The small molecule below binds the protein below.
Small molecule (SMILES): CC(=O)N[C@H]1[C@H]([C@H](O)[C@H](O)CO)O[C@@](O)(C(=O)O)C[C@@H]1O

Sequence of chain 1.A:
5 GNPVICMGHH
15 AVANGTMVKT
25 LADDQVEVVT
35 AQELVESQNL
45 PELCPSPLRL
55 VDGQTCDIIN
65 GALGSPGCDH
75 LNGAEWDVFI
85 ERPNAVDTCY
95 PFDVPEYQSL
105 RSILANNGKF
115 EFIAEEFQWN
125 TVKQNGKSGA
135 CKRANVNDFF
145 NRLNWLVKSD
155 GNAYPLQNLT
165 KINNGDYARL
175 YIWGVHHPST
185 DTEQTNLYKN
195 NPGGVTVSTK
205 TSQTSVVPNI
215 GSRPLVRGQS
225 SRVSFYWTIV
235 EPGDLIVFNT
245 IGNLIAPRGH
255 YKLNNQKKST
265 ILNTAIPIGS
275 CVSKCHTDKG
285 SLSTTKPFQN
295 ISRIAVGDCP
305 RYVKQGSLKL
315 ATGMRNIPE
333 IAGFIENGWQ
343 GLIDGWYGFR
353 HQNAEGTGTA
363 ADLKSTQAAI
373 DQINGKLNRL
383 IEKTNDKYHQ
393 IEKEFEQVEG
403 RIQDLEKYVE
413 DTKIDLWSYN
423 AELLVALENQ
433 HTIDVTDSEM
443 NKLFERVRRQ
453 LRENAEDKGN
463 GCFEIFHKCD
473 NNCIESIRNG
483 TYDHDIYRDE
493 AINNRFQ

Binding-site contacts:
Ligand atom C8 contacts residue GLN223 of chain 1.A at 3.8 Å.
Ligand atom O9 contacts residue TYR94 of chain 1.A at 2.9 Å (h-bond).
Ligand atom C9 contacts residue LEU191 of chain 1.A at 3.8 Å (hydrophobic).
Ligand atom N5 contacts residue TRP149 of chain 1.A at 4.2 Å.
Ligand atom O8 contacts residue GLN223 of chain 1.A at 3.0 Å (h-bond).
Ligand atom C4 contacts residue LYS131 of chain 1.A at 3.1 Å.
Ligand atom C1 contacts residue GLN223 of chain 1.A at 3.8 Å.
Ligand atom C1 contacts residue SER132 of chain 1.A at 3.6 Å.
Ligand atom O1B contacts residue GLY133 of chain 1.A at 3.6 Å (h-bond).
Ligand atom C1 contacts residue GLY133 of chain 1.A at 3.4 Å.
Ligand atom O10 contacts residue GLY130 of chain 1.A at 4.0 Å.
Ligand atom C7 contacts residue TRP149 of chain 1.A at 4.0 Å (hydrophobic).
Ligand atom C8 contacts residue TYR94 of chain 1.A at 4.1 Å (hydrophobic).
Ligand atom O1B contacts residue GLN223 of chain 1.A at 3.1 Å (h-bond).
Ligand atom C9 contacts residue TYR94 of chain 1.A at 4.0 Å (hydrophobic).
Ligand atom C10 contacts residue LYS131 of chain 1.A at 3.9 Å.
Ligand atom C9 contacts residue HIS180 of chain 1.A at 4.1 Å.
Ligand atom O8 contacts residue TRP149 of chain 1.A at 3.5 Å.
Ligand atom O7 contacts residue LEU191 of chain 1.A at 3.6 Å.
Ligand atom O4 contacts residue LYS131 of chain 1.A at 3.3 Å (salt-bridge).
Ligand atom O1B contacts residue SER132 of chain 1.A at 2.7 Å (h-bond).
Ligand atom C11 contacts residue LEU191 of chain 1.A at 3.5 Å (hydrophobic).
Ligand atom O1A contacts residue GLY133 of chain 1.A at 2.5 Å (h-bond).
Ligand atom O1A contacts residue SER132 of chain 1.A at 3.5 Å.
Ligand atom O10 contacts residue LYS131 of chain 1.A at 4.1 Å.
Ligand atom O10 contacts residue TRP149 of chain 1.A at 3.6 Å.
Ligand atom C8 contacts residue TRP149 of chain 1.A at 4.2 Å (hydrophobic).
Ligand atom C5 contacts residue LYS131 of chain 1.A at 3.5 Å.
Ligand atom O8 contacts residue TYR94 of chain 1.A at 3.0 Å (h-bond).
Ligand atom C6 contacts residue LYS131 of chain 1.A at 4.1 Å.
Ligand atom O10 contacts residue LEU191 of chain 1.A at 4.2 Å.
Ligand atom O9 contacts residue GLN223 of chain 1.A at 3.9 Å.
Ligand atom C10 contacts residue LEU191 of chain 1.A at 4.1 Å (hydrophobic).
Ligand atom O9 contacts residue GLU187 of chain 1.A at 2.5 Å (salt-bridge).
Ligand atom N5 contacts residue LYS131 of chain 1.A at 2.8 Å (salt-bridge).
Ligand atom O9 contacts residue HIS180 of chain 1.A at 3.4 Å.
Ligand atom O9 contacts residue SER225 of chain 1.A at 3.3 Å (h-bond).
Ligand atom O10 contacts residue VAL151 of chain 1.A at 3.8 Å.
Ligand atom O1A contacts residue ASN141 of chain 1.A at 3.9 Å.
Ligand atom C9 contacts residue GLU187 of chain 1.A at 3.1 Å.